Binding-site contacts:
Ligand atom OAG contacts residue LEU141 of chain 1.A at 3.5 Å.
Ligand atom CAH contacts residue VAL134 of chain 1.A at 3.6 Å (hydrophobic).
Ligand atom CAB contacts residue TYR111 of chain 1.A at 3.6 Å (hydrophobic).
Ligand atom CAE contacts residue PHE176 of chain 1.A at 4.0 Å (hydrophobic).
Ligand atom CAA contacts residue TYR111 of chain 1.A at 4.3 Å (hydrophobic).
Ligand atom OAG contacts residue PHE176 of chain 1.A at 4.1 Å.
Ligand atom CAE contacts residue VAL134 of chain 1.A at 3.3 Å (hydrophobic).
Ligand atom CAD contacts residue LEU114 of chain 1.A at 4.3 Å (hydrophobic).
Ligand atom CAI contacts residue ALA122 of chain 1.A at 3.8 Å (hydrophobic).
Ligand atom NAF contacts residue HIS125 of chain 1.A at 3.5 Å (h-bond).
Ligand atom CAA contacts residue VAL126 of chain 1.A at 4.3 Å (hydrophobic).
Ligand atom CAA contacts residue ILE101 of chain 1.A at 3.6 Å (hydrophobic).
Ligand atom CAC contacts residue LEU107 of chain 1.A at 4.2 Å (hydrophobic).
Ligand atom NAF contacts residue PHE176 of chain 1.A at 3.5 Å.
Ligand atom CAI contacts residue LEU141 of chain 1.A at 3.7 Å (hydrophobic).
Ligand atom CAI contacts residue VAL110 of chain 1.A at 4.3 Å (hydrophobic).
Ligand atom CAE contacts residue ALA122 of chain 1.A at 3.9 Å (hydrophobic).
Ligand atom OAG contacts residue LEU144 of chain 1.A at 3.2 Å.
Ligand atom CAD contacts residue LEU107 of chain 1.A at 4.1 Å (hydrophobic).
Ligand atom CAA contacts residue LEU107 of chain 1.A at 3.9 Å (hydrophobic).
Ligand atom NAF contacts residue LEU144 of chain 1.A at 3.8 Å.
Ligand atom CAH contacts residue ALA122 of chain 1.A at 3.5 Å (hydrophobic).
Ligand atom CAE contacts residue HIS125 of chain 1.A at 3.2 Å.
Ligand atom CAD contacts residue VAL110 of chain 1.A at 3.5 Å (hydrophobic).
Ligand atom CAB contacts residue LEU107 of chain 1.A at 3.4 Å (hydrophobic).
Ligand atom CAC contacts residue ILE101 of chain 1.A at 3.9 Å (hydrophobic).
Ligand atom CAH contacts residue LEU141 of chain 1.A at 4.4 Å (hydrophobic).
Ligand atom NAF contacts residue VAL134 of chain 1.A at 4.0 Å.
Ligand atom OAG contacts residue VAL110 of chain 1.A at 4.4 Å.
Ligand atom CAA contacts residue ALA122 of chain 1.A at 3.7 Å (hydrophobic).
Ligand atom CAC contacts residue VAL126 of chain 1.A at 3.6 Å (hydrophobic).
Ligand atom CAD contacts residue ALA122 of chain 1.A at 4.0 Å (hydrophobic).
Ligand atom CAB contacts residue VAL110 of chain 1.A at 4.3 Å (hydrophobic).
Ligand atom CAC contacts residue ALA122 of chain 1.A at 3.5 Å (hydrophobic).
Ligand atom CAB contacts residue ILE101 of chain 1.A at 4.2 Å (hydrophobic).
Ligand atom CAD contacts residue TYR111 of chain 1.A at 3.9 Å (hydrophobic).
Ligand atom CAD contacts residue LEU141 of chain 1.A at 4.0 Å (hydrophobic).
Ligand atom CAB contacts residue ALA122 of chain 1.A at 4.0 Å (hydrophobic).
Ligand atom NAF contacts residue LEU141 of chain 1.A at 4.0 Å.
Ligand atom CAC contacts residue VAL134 of chain 1.A at 3.8 Å (hydrophobic).

Sequence of chain 1.A:
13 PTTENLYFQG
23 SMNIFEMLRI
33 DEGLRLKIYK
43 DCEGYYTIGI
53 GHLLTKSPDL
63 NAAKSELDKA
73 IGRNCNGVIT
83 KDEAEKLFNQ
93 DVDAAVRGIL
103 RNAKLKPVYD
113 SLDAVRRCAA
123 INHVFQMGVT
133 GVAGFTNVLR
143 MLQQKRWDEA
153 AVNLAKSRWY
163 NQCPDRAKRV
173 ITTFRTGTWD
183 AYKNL

This protein binds this small molecule.
Small molecule (SMILES): c1ccc2oncc2c1